Sequence of chain 1.A:
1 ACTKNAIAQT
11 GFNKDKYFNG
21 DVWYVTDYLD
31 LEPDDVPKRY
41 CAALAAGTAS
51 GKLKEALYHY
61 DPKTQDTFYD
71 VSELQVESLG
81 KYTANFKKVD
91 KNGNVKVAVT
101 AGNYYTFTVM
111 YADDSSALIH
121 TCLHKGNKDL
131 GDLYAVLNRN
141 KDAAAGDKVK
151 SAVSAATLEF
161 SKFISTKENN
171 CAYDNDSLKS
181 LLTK

The protein below binds the small molecule below.
Small molecule (SMILES): NCCc1c[nH]cn1

Binding-site contacts:
Ligand atom ND1 contacts residue HEM1 of chain 1.B at 4.2 Å.
Ligand atom ND1 contacts residue LEU133 of chain 1.A at 3.9 Å.
Ligand atom CG contacts residue LEU123 of chain 1.A at 3.8 Å (hydrophobic).
Ligand atom CG contacts residue LEU133 of chain 1.A at 4.3 Å (hydrophobic).
Ligand atom CB contacts residue GLY131 of chain 1.A at 3.8 Å.
Ligand atom CA contacts residue LEU133 of chain 1.A at 4.0 Å (hydrophobic).
Ligand atom CA contacts residue ASP132 of chain 1.A at 4.3 Å.
Ligand atom CD2 contacts residue LEU123 of chain 1.A at 3.9 Å (hydrophobic).
Ligand atom NE2 contacts residue HIS59 of chain 1.A at 4.0 Å.
Ligand atom CE1 contacts residue LEU123 of chain 1.A at 4.0 Å (hydrophobic).
Ligand atom CB contacts residue LEU130 of chain 1.A at 4.1 Å (hydrophobic).
Ligand atom CE1 contacts residue HEM1 of chain 1.B at 3.1 Å.
Ligand atom N contacts residue ASP30 of chain 1.A at 2.6 Å (salt-bridge).
Ligand atom NE2 contacts residue LEU123 of chain 1.A at 4.0 Å.
Ligand atom ND1 contacts residue LEU123 of chain 1.A at 3.6 Å.
Ligand atom CD2 contacts residue HEM1 of chain 1.B at 2.9 Å.
Ligand atom N contacts residue GLU32 of chain 1.A at 3.8 Å.
Ligand atom CA contacts residue ASP30 of chain 1.A at 3.2 Å.
Ligand atom CB contacts residue LEU123 of chain 1.A at 4.4 Å (hydrophobic).
Ligand atom NE2 contacts residue HEM1 of chain 1.B at 2.0 Å.
Ligand atom N contacts residue GLY131 of chain 1.A at 3.0 Å (h-bond).
Ligand atom CA contacts residue GLY131 of chain 1.A at 3.3 Å.
Ligand atom CE1 contacts residue THR121 of chain 1.A at 4.0 Å.
Ligand atom N contacts residue ASP132 of chain 1.A at 4.1 Å.
Ligand atom ND1 contacts residue THR121 of chain 1.A at 4.1 Å.
Ligand atom CG contacts residue HEM1 of chain 1.B at 4.2 Å.
Ligand atom CE1 contacts residue LEU133 of chain 1.A at 4.4 Å (hydrophobic).